Sequence of chain 1.A:
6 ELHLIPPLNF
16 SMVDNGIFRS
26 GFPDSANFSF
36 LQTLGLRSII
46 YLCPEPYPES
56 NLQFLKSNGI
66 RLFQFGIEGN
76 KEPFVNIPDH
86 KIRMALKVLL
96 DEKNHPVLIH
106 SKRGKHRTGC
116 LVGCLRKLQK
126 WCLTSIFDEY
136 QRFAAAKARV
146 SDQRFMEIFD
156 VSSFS

A small-molecule ligand and the protein it binds are described below.
Small molecule (SMILES): O=P(O)(O)O[C@@H]1C(O)[C@H](OP(=O)(O)O)[C@@H](OP(=O)(O)O)C(OP(=O)(O)OP(=O)(O)O)[C@H]1OP(=O)(O)O

Binding-site contacts:
Ligand atom O65 contacts residue LYS110 of chain 1.A at 3.1 Å (salt-bridge).
Ligand atom O44 contacts residue ARG112 of chain 1.A at 3.3 Å (salt-bridge).
Ligand atom O35 contacts residue LYS107 of chain 1.A at 3.6 Å.
Ligand atom PA1 contacts residue ARG108 of chain 1.A at 3.7 Å.
Ligand atom O75 contacts residue HIS111 of chain 1.A at 3.5 Å.
Ligand atom O46 contacts residue ARG108 of chain 1.A at 2.8 Å (salt-bridge).
Ligand atom O44 contacts residue LYS107 of chain 1.A at 3.0 Å (salt-bridge).
Ligand atom O13 contacts residue LYS76 of chain 1.A at 3.3 Å.
Ligand atom O55 contacts residue LYS107 of chain 1.A at 2.7 Å (salt-bridge).
Ligand atom O21 contacts residue LYS142 of chain 1.A at 3.0 Å (salt-bridge).
Ligand atom PA4 contacts residue GLY74 of chain 1.A at 3.5 Å.
Ligand atom O26 contacts residue LYS110 of chain 1.A at 3.5 Å.
Ligand atom O75 contacts residue ARG112 of chain 1.A at 2.8 Å (salt-bridge).
Ligand atom O45 contacts residue HIS111 of chain 1.A at 3.5 Å.
Ligand atom PB5 contacts residue SER106 of chain 1.A at 3.5 Å.
Ligand atom O75 contacts residue SER106 of chain 1.A at 3.7 Å.
Ligand atom O46 contacts residue LYS110 of chain 1.A at 2.8 Å (salt-bridge).
Ligand atom O36 contacts residue LYS142 of chain 1.A at 2.7 Å (salt-bridge).
Ligand atom O11 contacts residue LYS142 of chain 1.A at 3.0 Å (salt-bridge).
Ligand atom O44 contacts residue GLY74 of chain 1.A at 3.6 Å.
Ligand atom O25 contacts residue ARG108 of chain 1.A at 3.3 Å.
Ligand atom O31 contacts residue ARG108 of chain 1.A at 2.3 Å (salt-bridge).
Ligand atom O55 contacts residue ARG112 of chain 1.A at 3.3 Å (salt-bridge).
Ligand atom O26 contacts residue HIS111 of chain 1.A at 3.3 Å.
Ligand atom O45 contacts residue ARG112 of chain 1.A at 3.6 Å.
Ligand atom O55 contacts residue GLY109 of chain 1.A at 3.7 Å.
Ligand atom O65 contacts residue HIS111 of chain 1.A at 2.9 Å (h-bond).
Ligand atom PA6 contacts residue ARG108 of chain 1.A at 3.5 Å.
Ligand atom O46 contacts residue LYS142 of chain 1.A at 3.6 Å.
Ligand atom O55 contacts residue SER106 of chain 1.A at 3.0 Å (h-bond).
Ligand atom O12 contacts residue LYS76 of chain 1.A at 3.4 Å.
Ligand atom O24 contacts residue GLY74 of chain 1.A at 2.6 Å (h-bond).
Ligand atom O55 contacts residue ARG108 of chain 1.A at 3.0 Å (salt-bridge).
Ligand atom O43 contacts residue LYS76 of chain 1.A at 3.3 Å.
Ligand atom O12 contacts residue ARG144 of chain 1.A at 3.6 Å (salt-bridge).
Ligand atom O35 contacts residue ARG112 of chain 1.A at 3.2 Å (salt-bridge).
Ligand atom O16 contacts residue ARG108 of chain 1.A at 3.1 Å (salt-bridge).
Ligand atom O34 contacts residue GLY74 of chain 1.A at 3.3 Å.
Ligand atom O26 contacts residue ARG108 of chain 1.A at 3.6 Å.
Ligand atom O36 contacts residue HIS111 of chain 1.A at 2.8 Å (h-bond).